Binding-site contacts:
Ligand atom C22 contacts residue ILE10 of chain 1.A at 3.9 Å (hydrophobic).
Ligand atom C14 contacts residue GLY11 of chain 1.A at 3.4 Å.
Ligand atom C27 contacts residue GLN85 of chain 1.A at 3.6 Å.
Ligand atom C3 contacts residue ILE10 of chain 1.A at 3.7 Å (hydrophobic).
Ligand atom C16 contacts residue VAL64 of chain 1.A at 3.8 Å (hydrophobic).
Ligand atom C14 contacts residue ILE10 of chain 1.A at 3.4 Å (hydrophobic).
Ligand atom C5 contacts residue ALA31 of chain 1.A at 3.6 Å (hydrophobic).
Ligand atom N17 contacts residue ILE10 of chain 1.A at 3.7 Å.
Ligand atom N1 contacts residue LEU134 of chain 1.A at 3.7 Å.
Ligand atom C15 contacts residue ILE10 of chain 1.A at 3.9 Å (hydrophobic).
Ligand atom O24 contacts residue ILE10 of chain 1.A at 3.8 Å.
Ligand atom C7 contacts residue LEU134 of chain 1.A at 3.8 Å (hydrophobic).
Ligand atom C23 contacts residue PHE82 of chain 1.A at 3.8 Å (hydrophobic).
Ligand atom N2 contacts residue ILE10 of chain 1.A at 3.5 Å.
Ligand atom N4 contacts residue LEU83 of chain 1.A at 3.2 Å (h-bond).
Ligand atom C23 contacts residue LEU83 of chain 1.A at 3.6 Å (hydrophobic).
Ligand atom C22 contacts residue HIS84 of chain 1.A at 3.4 Å.
Ligand atom C15 contacts residue VAL18 of chain 1.A at 3.6 Å (hydrophobic).
Ligand atom C5 contacts residue LEU134 of chain 1.A at 3.6 Å (hydrophobic).
Ligand atom O28 contacts residue ASP86 of chain 1.A at 2.9 Å (salt-bridge).
Ligand atom C3 contacts residue LEU83 of chain 1.A at 3.6 Å (hydrophobic).
Ligand atom C6 contacts residue ALA31 of chain 1.A at 3.9 Å (hydrophobic).
Ligand atom C16 contacts residue PHE80 of chain 1.A at 3.5 Å (hydrophobic).
Ligand atom O24 contacts residue HIS84 of chain 1.A at 3.6 Å (h-bond).
Ligand atom C18 contacts residue ILE10 of chain 1.A at 3.8 Å (hydrophobic).
Ligand atom N4 contacts residue PHE82 of chain 1.A at 3.9 Å.
Ligand atom C21 contacts residue HIS84 of chain 1.A at 3.9 Å.
Ligand atom C18 contacts residue LEU83 of chain 1.A at 3.4 Å (hydrophobic).
Ligand atom C25 contacts residue PHE82 of chain 1.A at 3.8 Å (hydrophobic).
Ligand atom C5 contacts residue LEU83 of chain 1.A at 3.8 Å (hydrophobic).
Ligand atom C25 contacts residue HIS84 of chain 1.A at 3.1 Å.
Ligand atom N17 contacts residue LEU83 of chain 1.A at 2.7 Å (h-bond).
Ligand atom C29 contacts residue ASP86 of chain 1.A at 3.1 Å.
Ligand atom C20 contacts residue GLN85 of chain 1.A at 3.9 Å.
Ligand atom C5 contacts residue GLU81 of chain 1.A at 3.5 Å.
Ligand atom C23 contacts residue HIS84 of chain 1.A at 3.3 Å.
Ligand atom N17 contacts residue PHE82 of chain 1.A at 3.6 Å.
Ligand atom C27 contacts residue LYS89 of chain 1.A at 3.6 Å.
Ligand atom C6 contacts residue LEU134 of chain 1.A at 3.4 Å (hydrophobic).
Ligand atom C13 contacts residue GLU12 of chain 1.A at 3.5 Å.

Sequence of chain 1.A:
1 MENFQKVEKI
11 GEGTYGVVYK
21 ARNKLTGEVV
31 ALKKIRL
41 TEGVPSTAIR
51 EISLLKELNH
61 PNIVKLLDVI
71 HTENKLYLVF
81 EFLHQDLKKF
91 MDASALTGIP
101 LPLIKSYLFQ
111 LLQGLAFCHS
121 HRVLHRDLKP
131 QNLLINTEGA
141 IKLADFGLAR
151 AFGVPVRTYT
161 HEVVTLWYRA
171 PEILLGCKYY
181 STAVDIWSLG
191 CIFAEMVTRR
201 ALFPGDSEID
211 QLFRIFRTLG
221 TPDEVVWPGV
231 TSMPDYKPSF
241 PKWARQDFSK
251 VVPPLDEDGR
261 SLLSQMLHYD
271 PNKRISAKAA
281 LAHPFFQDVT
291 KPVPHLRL

This small molecule binds to this protein.
Small molecule (SMILES): COc1cc(Nc2ncc3c(C)nc(-c4ccccc4)n3n2)cc(OC)c1OC